Sequence of chain 1.F:
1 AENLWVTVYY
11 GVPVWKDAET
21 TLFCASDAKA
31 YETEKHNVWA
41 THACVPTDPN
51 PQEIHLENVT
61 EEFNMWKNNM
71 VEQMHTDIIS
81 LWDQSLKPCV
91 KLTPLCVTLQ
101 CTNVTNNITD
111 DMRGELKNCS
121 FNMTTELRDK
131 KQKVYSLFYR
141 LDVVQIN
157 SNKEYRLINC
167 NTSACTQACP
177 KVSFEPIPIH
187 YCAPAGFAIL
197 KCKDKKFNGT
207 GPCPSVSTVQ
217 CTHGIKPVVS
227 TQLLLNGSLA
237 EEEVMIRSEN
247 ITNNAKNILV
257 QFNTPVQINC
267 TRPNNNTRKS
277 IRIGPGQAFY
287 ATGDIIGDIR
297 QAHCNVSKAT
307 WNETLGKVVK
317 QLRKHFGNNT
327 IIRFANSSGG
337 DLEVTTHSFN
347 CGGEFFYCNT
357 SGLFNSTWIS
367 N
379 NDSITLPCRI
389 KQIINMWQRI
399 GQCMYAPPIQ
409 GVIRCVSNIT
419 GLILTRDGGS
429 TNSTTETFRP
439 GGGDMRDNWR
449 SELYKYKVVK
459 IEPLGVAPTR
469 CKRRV

A small-molecule ligand and the protein it binds are described below.
Small molecule (SMILES): CC(=O)N[C@@H]1[C@@H](O)[C@H](O)[C@@H](CO)O[C@H]1O

Sequence of chain 1.K:
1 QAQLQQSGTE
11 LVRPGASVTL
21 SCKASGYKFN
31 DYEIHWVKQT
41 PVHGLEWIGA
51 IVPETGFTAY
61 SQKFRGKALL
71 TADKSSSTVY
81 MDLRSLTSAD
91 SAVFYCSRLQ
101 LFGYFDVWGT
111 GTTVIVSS

Sequence of chain 1.D:
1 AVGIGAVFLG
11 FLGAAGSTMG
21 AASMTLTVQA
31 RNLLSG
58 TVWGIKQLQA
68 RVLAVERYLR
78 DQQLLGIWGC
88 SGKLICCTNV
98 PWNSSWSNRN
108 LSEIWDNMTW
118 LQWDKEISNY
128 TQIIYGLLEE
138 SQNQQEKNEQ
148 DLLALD

Binding-site contacts:
Ligand atom O7 contacts residue ASN58 of chain 1.F at 3.1 Å (h-bond).
Ligand atom C7 contacts residue ASN58 of chain 1.F at 3.2 Å.
Ligand atom C3 contacts residue ASN58 of chain 1.F at 3.8 Å.
Ligand atom O7 contacts residue GLY16 of chain 1.D at 4.2 Å.
Ligand atom C5 contacts residue ASN58 of chain 1.F at 3.7 Å.
Ligand atom N2 contacts residue ASN58 of chain 1.F at 2.9 Å (h-bond).
Ligand atom C8 contacts residue ASN58 of chain 1.F at 4.3 Å.
Ligand atom C8 contacts residue THR58 of chain 1.K at 3.5 Å.
Ligand atom O5 contacts residue ASN58 of chain 1.F at 2.4 Å (h-bond).
Ligand atom C2 contacts residue ASN58 of chain 1.F at 2.5 Å.
Ligand atom C4 contacts residue ASN58 of chain 1.F at 4.2 Å.
Ligand atom C1 contacts residue ASN58 of chain 1.F at 1.4 Å.